The protein below binds the small molecule below.
Small molecule (SMILES): CC(=O)N[C@@H]1[C@@H](O)[C@H](O)[C@@H](CO)O[C@H]1O

Sequence of chain 55.C:
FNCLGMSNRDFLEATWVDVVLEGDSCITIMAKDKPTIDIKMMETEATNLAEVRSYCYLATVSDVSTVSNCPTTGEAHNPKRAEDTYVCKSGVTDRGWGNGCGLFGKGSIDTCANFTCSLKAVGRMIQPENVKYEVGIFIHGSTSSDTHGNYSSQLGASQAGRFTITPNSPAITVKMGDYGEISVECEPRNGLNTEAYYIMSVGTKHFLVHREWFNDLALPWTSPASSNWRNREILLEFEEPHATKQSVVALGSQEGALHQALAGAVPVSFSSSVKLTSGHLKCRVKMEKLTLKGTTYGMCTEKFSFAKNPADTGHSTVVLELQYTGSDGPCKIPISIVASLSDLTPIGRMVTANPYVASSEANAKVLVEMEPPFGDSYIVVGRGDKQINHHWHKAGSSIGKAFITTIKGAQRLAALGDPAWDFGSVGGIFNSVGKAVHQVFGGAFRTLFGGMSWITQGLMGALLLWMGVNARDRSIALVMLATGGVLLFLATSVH

Binding-site contacts:
Ligand atom C5 contacts residue ASN154 of chain 55.C at 3.7 Å.
Ligand atom C1 contacts residue SER157 of chain 55.C at 3.9 Å.
Ligand atom C2 contacts residue ASN154 of chain 55.C at 2.4 Å.
Ligand atom C8 contacts residue ASN154 of chain 55.C at 4.2 Å.
Ligand atom N2 contacts residue ASN154 of chain 55.C at 2.9 Å (h-bond).
Ligand atom C7 contacts residue ASN154 of chain 55.C at 4.0 Å.
Ligand atom O5 contacts residue ASN154 of chain 55.C at 2.4 Å (h-bond).
Ligand atom O5 contacts residue SER157 of chain 55.C at 3.8 Å.
Ligand atom C1 contacts residue ASN154 of chain 55.C at 1.4 Å.
Ligand atom C4 contacts residue ASN154 of chain 55.C at 4.2 Å.
Ligand atom C3 contacts residue ASN154 of chain 55.C at 3.8 Å.